This protein binds this small molecule.
Small molecule (SMILES): CC(=O)N[C@@H]1[C@@H](O)[C@H](O)[C@@H](CO)O[C@H]1O

Sequence of chain 1.B:
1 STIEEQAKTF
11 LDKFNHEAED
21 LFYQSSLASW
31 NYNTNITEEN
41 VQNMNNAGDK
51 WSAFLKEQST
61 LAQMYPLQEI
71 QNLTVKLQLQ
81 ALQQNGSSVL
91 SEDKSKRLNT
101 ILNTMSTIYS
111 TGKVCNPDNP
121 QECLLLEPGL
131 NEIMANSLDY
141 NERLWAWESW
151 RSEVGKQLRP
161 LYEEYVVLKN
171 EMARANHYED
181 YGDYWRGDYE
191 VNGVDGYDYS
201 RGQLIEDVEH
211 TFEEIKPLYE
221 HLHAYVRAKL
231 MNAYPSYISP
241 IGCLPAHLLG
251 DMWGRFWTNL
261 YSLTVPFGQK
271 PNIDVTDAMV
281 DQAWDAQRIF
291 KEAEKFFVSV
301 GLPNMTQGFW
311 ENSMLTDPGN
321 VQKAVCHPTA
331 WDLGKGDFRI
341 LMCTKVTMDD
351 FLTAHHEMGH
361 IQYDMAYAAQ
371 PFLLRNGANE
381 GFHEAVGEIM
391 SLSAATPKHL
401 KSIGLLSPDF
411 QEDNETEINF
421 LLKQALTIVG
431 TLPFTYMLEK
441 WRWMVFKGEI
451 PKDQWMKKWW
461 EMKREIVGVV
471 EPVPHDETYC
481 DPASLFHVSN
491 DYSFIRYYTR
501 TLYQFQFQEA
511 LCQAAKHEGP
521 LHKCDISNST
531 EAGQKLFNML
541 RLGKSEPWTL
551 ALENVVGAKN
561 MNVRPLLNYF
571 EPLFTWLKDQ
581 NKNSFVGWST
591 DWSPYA

Binding-site contacts:
Ligand atom N2 contacts residue GLN83 of chain 1.B at 4.4 Å.
Ligand atom C2 contacts residue GLN63 of chain 1.B at 4.3 Å.
Ligand atom C5 contacts residue GLN63 of chain 1.B at 4.4 Å.
Ligand atom O7 contacts residue ASN176 of chain 1.B at 4.4 Å.
Ligand atom C3 contacts residue GLN63 of chain 1.B at 4.3 Å.
Ligand atom N2 contacts residue GLN63 of chain 1.B at 3.8 Å.
Ligand atom O5 contacts residue ASN85 of chain 1.B at 2.3 Å (h-bond).
Ligand atom C1 contacts residue GLN63 of chain 1.B at 3.6 Å.
Ligand atom C1 contacts residue ASN85 of chain 1.B at 1.4 Å.
Ligand atom C8 contacts residue ASN85 of chain 1.B at 4.5 Å.
Ligand atom N2 contacts residue ASN85 of chain 1.B at 3.0 Å (h-bond).
Ligand atom C3 contacts residue ASN85 of chain 1.B at 3.8 Å.
Ligand atom C7 contacts residue ASN85 of chain 1.B at 3.2 Å.
Ligand atom C4 contacts residue ASN85 of chain 1.B at 4.2 Å.
Ligand atom O7 contacts residue ASN85 of chain 1.B at 3.1 Å (h-bond).
Ligand atom C7 contacts residue GLN83 of chain 1.B at 4.0 Å.
Ligand atom C8 contacts residue GLN83 of chain 1.B at 3.2 Å.
Ligand atom C5 contacts residue ASN85 of chain 1.B at 3.6 Å.
Ligand atom C2 contacts residue ASN85 of chain 1.B at 2.5 Å.
Ligand atom C7 contacts residue GLN63 of chain 1.B at 4.4 Å.